A protein and the small-molecule ligand that binds it are described below.
Small molecule (SMILES): CCO/N=C/c1ccc(OCC[C@@H](C)CCN2CCN(c3ccncc3)C2=O)cc1

Sequence of chain 21.C:
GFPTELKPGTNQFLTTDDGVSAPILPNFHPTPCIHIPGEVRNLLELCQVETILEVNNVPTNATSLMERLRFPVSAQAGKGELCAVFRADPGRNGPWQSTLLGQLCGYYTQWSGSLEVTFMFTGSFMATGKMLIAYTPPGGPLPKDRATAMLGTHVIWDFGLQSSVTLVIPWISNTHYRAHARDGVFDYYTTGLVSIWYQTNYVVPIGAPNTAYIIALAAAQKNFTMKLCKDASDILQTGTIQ

Sequence of chain 25.A:
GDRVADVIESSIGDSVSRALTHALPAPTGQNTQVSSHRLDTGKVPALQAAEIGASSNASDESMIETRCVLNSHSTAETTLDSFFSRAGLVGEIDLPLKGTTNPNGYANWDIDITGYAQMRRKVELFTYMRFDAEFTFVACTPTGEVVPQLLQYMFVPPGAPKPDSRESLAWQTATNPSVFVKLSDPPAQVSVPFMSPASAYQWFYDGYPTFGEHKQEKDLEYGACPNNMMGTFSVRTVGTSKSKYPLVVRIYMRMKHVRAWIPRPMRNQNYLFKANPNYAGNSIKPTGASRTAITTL

Binding-site contacts:
Ligand atom CAF contacts residue THR114 of chain 25.A at 3.6 Å.
Ligand atom CAA contacts residue VAL179 of chain 25.A at 3.4 Å (hydrophobic).
Ligand atom OAC contacts residue ASP112 of chain 25.A at 3.7 Å.
Ligand atom CBA contacts residue TRP203 of chain 25.A at 3.5 Å (hydrophobic).
Ligand atom CAG contacts residue TRP203 of chain 25.A at 3.7 Å (hydrophobic).
Ligand atom CAD contacts residue PHE137 of chain 25.A at 3.8 Å (hydrophobic).
Ligand atom CAO contacts residue ILE111 of chain 25.A at 3.8 Å (hydrophobic).
Ligand atom CAX contacts residue TRP203 of chain 25.A at 3.5 Å (hydrophobic).
Ligand atom CAS contacts residue TRP203 of chain 25.A at 3.4 Å (hydrophobic).
Ligand atom CAH contacts residue THR114 of chain 25.A at 3.8 Å.
Ligand atom OAC contacts residue ILE113 of chain 25.A at 3.3 Å (h-bond).
Ligand atom CAG contacts residue ASN228 of chain 25.A at 3.2 Å.
Ligand atom NBC contacts residue TRP203 of chain 25.A at 3.8 Å.
Ligand atom CAA contacts residue TYR153 of chain 25.A at 3.9 Å (hydrophobic).
Ligand atom CAL contacts residue PHE155 of chain 25.A at 3.7 Å (hydrophobic).
Ligand atom CAM contacts residue PHE155 of chain 25.A at 3.8 Å (hydrophobic).
Ligand atom NAT contacts residue PHE155 of chain 25.A at 3.9 Å.
Ligand atom CAS contacts residue TYR201 of chain 25.A at 3.6 Å (hydrophobic).
Ligand atom NBD contacts residue TRP203 of chain 25.A at 3.2 Å.
Ligand atom CAS contacts residue ASN228 of chain 25.A at 3.8 Å.
Ligand atom CAN contacts residue PHE135 of chain 25.A at 3.7 Å (hydrophobic).
Ligand atom CAG contacts residue GLN202 of chain 25.A at 3.4 Å.
Ligand atom CBA contacts residue ASN228 of chain 25.A at 3.7 Å.
Ligand atom OAC contacts residue TRP203 of chain 25.A at 3.9 Å.
Ligand atom CAF contacts residue ASP112 of chain 25.A at 3.6 Å.
Ligand atom OAW contacts residue MET195 of chain 25.A at 3.2 Å.
Ligand atom CAI contacts residue PHE135 of chain 25.A at 3.7 Å (hydrophobic).
Ligand atom CAJ contacts residue ILE24 of chain 25.C at 3.9 Å (hydrophobic).
Ligand atom CAN contacts residue ILE111 of chain 25.A at 3.6 Å (hydrophobic).
Ligand atom CAM contacts residue PRO177 of chain 25.A at 3.7 Å (hydrophobic).
Ligand atom CAE contacts residue GLN202 of chain 25.A at 3.4 Å.
Ligand atom CAJ contacts residue PHE155 of chain 25.A at 3.7 Å (hydrophobic).
Ligand atom NBD contacts residue ASN228 of chain 25.A at 3.9 Å.
Ligand atom CAK contacts residue PHE135 of chain 25.A at 3.7 Å (hydrophobic).
Ligand atom CAA contacts residue PRO177 of chain 25.A at 3.2 Å (hydrophobic).
Ligand atom CAI contacts residue VAL192 of chain 25.A at 3.8 Å (hydrophobic).
Ligand atom CAR contacts residue TYR201 of chain 25.A at 3.4 Å (hydrophobic).
Ligand atom CAA contacts residue SER178 of chain 25.A at 3.5 Å.
Ligand atom CAH contacts residue ASP112 of chain 25.A at 3.4 Å.
Ligand atom CAE contacts residue ASN228 of chain 25.A at 3.4 Å.

Sequence of chain 25.C:
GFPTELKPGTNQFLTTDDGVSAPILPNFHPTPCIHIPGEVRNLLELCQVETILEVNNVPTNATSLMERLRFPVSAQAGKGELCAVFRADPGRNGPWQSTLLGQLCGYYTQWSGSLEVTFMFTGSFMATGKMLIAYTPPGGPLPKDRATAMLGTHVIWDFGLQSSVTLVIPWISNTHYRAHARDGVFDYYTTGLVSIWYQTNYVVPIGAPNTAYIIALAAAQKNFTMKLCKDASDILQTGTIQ